Binding-site contacts:
Ligand atom O contacts residue DAL1 of chain 1.C at 0.1 Å (h-bond).
Ligand atom O contacts residue TYR198 of chain 1.A at 3.9 Å.
Ligand atom CG contacts residue SER8 of chain 1.A at 3.4 Å.
Ligand atom O contacts residue ARG101 of chain 1.A at 2.9 Å (salt-bridge).
Ligand atom CD contacts residue SER8 of chain 1.A at 3.7 Å.
Ligand atom OE2 contacts residue ARG62 of chain 1.A at 3.9 Å.
Ligand atom OE2 contacts residue DAL1 of chain 1.C at 2.8 Å.
Ligand atom O contacts residue TYR141 of chain 1.A at 3.3 Å (h-bond).
Ligand atom C contacts residue ARG101 of chain 1.A at 3.8 Å.
Ligand atom OE1 contacts residue DAL1 of chain 1.C at 3.8 Å.
Ligand atom C contacts residue DAL1 of chain 1.C at 0.1 Å.
Ligand atom OXT contacts residue VAL58 of chain 1.A at 3.8 Å.
Ligand atom OXT contacts residue ARG101 of chain 1.A at 3.9 Å.
Ligand atom C contacts residue TYR11 of chain 1.A at 3.5 Å (hydrophobic).
Ligand atom OE1 contacts residue SER8 of chain 1.A at 2.8 Å (h-bond).
Ligand atom N contacts residue TYR141 of chain 1.A at 3.0 Å (h-bond).
Ligand atom CG contacts residue VAL58 of chain 1.A at 3.8 Å (hydrophobic).
Ligand atom CG contacts residue DAL1 of chain 1.C at 1.6 Å.
Ligand atom CA contacts residue TYR11 of chain 1.A at 3.6 Å (hydrophobic).
Ligand atom C contacts residue ASN268 of chain 1.A at 3.8 Å.
Ligand atom OXT contacts residue DAL1 of chain 1.C at 0.2 Å (h-bond).
Ligand atom C contacts residue FE1 of chain 1.E at 3.0 Å.
Ligand atom N contacts residue FE1 of chain 1.E at 2.3 Å.
Ligand atom O contacts residue ASN268 of chain 1.A at 3.7 Å.
Ligand atom OXT contacts residue TYR11 of chain 1.A at 2.9 Å (h-bond).
Ligand atom OE1 contacts residue VAL58 of chain 1.A at 3.6 Å.
Ligand atom OXT contacts residue ASN268 of chain 1.A at 3.4 Å (h-bond).
Ligand atom CA contacts residue DAL1 of chain 1.C at 0.2 Å.
Ligand atom OE1 contacts residue THR57 of chain 1.A at 3.9 Å.
Ligand atom OXT contacts residue ARG9 of chain 1.A at 3.8 Å.
Ligand atom CD contacts residue DAL1 of chain 1.C at 2.6 Å.
Ligand atom CD contacts residue VAL58 of chain 1.A at 3.5 Å (hydrophobic).
Ligand atom N contacts residue TYR198 of chain 1.A at 3.1 Å (h-bond).
Ligand atom CB contacts residue DAL1 of chain 1.C at 0.4 Å.
Ligand atom O contacts residue FE1 of chain 1.E at 2.1 Å.
Ligand atom OE2 contacts residue VAL58 of chain 1.A at 3.8 Å.
Ligand atom CA contacts residue TYR141 of chain 1.A at 4.0 Å (hydrophobic).
Ligand atom CA contacts residue FE1 of chain 1.E at 3.1 Å.
Ligand atom O contacts residue TYR197 of chain 1.A at 2.9 Å (h-bond).
Ligand atom N contacts residue DAL1 of chain 1.C at 0.1 Å (h-bond).

The protein below binds the small molecule below.
Small molecule (SMILES): N[C@H](CCC(=O)O)C(=O)O

Sequence of chain 1.A:
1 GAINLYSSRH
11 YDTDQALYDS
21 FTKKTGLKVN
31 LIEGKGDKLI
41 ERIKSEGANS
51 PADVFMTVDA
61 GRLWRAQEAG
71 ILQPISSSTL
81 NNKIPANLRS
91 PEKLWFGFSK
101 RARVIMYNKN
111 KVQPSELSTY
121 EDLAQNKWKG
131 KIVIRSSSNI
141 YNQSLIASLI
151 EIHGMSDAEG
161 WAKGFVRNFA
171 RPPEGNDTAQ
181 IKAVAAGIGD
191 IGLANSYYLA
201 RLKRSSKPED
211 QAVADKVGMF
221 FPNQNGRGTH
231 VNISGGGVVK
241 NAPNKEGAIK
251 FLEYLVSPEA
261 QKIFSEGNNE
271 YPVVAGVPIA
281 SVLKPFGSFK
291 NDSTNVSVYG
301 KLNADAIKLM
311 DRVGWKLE